Binding-site contacts:
Ligand atom O3 contacts residue ILE221 of chain 2.B at 3.7 Å.
Ligand atom O2 contacts residue ILE221 of chain 1.A at 3.7 Å.
Ligand atom P contacts residue LYS222 of chain 1.A at 4.1 Å.
Ligand atom C1 contacts residue GLN225 of chain 1.A at 3.6 Å.
Ligand atom O1 contacts residue GLN225 of chain 1.A at 2.6 Å (h-bond).
Ligand atom O2 contacts residue TYR210 of chain 2.B at 4.1 Å.
Ligand atom O4 contacts residue LYS222 of chain 2.B at 3.9 Å.
Ligand atom O3P contacts residue LYS222 of chain 2.B at 3.1 Å (salt-bridge).
Ligand atom O2 contacts residue GLU207 of chain 2.B at 3.7 Å.
Ligand atom O4 contacts residue ILE221 of chain 2.B at 3.8 Å.
Ligand atom C2 contacts residue TYR210 of chain 1.A at 4.0 Å (hydrophobic).
Ligand atom O1 contacts residue LYS222 of chain 1.A at 4.0 Å.
Ligand atom O3 contacts residue GLU207 of chain 2.B at 3.5 Å (salt-bridge).
Ligand atom C2 contacts residue GLN225 of chain 1.A at 4.0 Å.
Ligand atom O2 contacts residue GLN225 of chain 1.A at 2.9 Å (h-bond).
Ligand atom O4 contacts residue GLN225 of chain 2.B at 2.8 Å (h-bond).
Ligand atom O5 contacts residue TYR210 of chain 1.A at 3.5 Å (h-bond).
Ligand atom C2 contacts residue ILE221 of chain 1.A at 4.1 Å (hydrophobic).
Ligand atom C6 contacts residue TYR210 of chain 1.A at 3.5 Å (hydrophobic).
Ligand atom C1 contacts residue TYR210 of chain 2.B at 4.0 Å (hydrophobic).
Ligand atom O3 contacts residue GLU207 of chain 1.A at 3.9 Å.
Ligand atom P contacts residue LYS222 of chain 2.B at 3.1 Å.
Ligand atom C3 contacts residue TYR210 of chain 2.B at 4.1 Å (hydrophobic).
Ligand atom C5 contacts residue TYR210 of chain 1.A at 3.9 Å (hydrophobic).
Ligand atom C5 contacts residue TYR210 of chain 2.B at 3.8 Å (hydrophobic).
Ligand atom O5 contacts residue LYS222 of chain 1.A at 4.3 Å.
Ligand atom C6 contacts residue LYS222 of chain 2.B at 3.3 Å.
Ligand atom O1 contacts residue ILE221 of chain 1.A at 3.5 Å.
Ligand atom O2 contacts residue GLU207 of chain 1.A at 3.5 Å (salt-bridge).
Ligand atom C4 contacts residue TYR210 of chain 1.A at 3.8 Å (hydrophobic).
Ligand atom O3 contacts residue TYR210 of chain 1.A at 4.0 Å.
Ligand atom O2P contacts residue LYS222 of chain 2.B at 2.6 Å (salt-bridge).
Ligand atom O6 contacts residue LYS222 of chain 2.B at 2.8 Å (salt-bridge).
Ligand atom O3 contacts residue GLN225 of chain 2.B at 2.8 Å (h-bond).
Ligand atom C4 contacts residue GLN225 of chain 2.B at 3.7 Å.
Ligand atom C3 contacts residue ILE221 of chain 2.B at 4.2 Å (hydrophobic).
Ligand atom O6 contacts residue TYR210 of chain 2.B at 3.9 Å.
Ligand atom O4 contacts residue TYR210 of chain 1.A at 4.2 Å.
Ligand atom C3 contacts residue GLN225 of chain 2.B at 4.0 Å.
Ligand atom O1P contacts residue LYS222 of chain 1.A at 2.7 Å (salt-bridge).

This protein binds this small molecule.
Small molecule (SMILES): O=P(O)(O)OC[C@H]1O[C@@H](O)[C@H](O)[C@@H](O)[C@@H]1O

Sequence of chain 2.B:
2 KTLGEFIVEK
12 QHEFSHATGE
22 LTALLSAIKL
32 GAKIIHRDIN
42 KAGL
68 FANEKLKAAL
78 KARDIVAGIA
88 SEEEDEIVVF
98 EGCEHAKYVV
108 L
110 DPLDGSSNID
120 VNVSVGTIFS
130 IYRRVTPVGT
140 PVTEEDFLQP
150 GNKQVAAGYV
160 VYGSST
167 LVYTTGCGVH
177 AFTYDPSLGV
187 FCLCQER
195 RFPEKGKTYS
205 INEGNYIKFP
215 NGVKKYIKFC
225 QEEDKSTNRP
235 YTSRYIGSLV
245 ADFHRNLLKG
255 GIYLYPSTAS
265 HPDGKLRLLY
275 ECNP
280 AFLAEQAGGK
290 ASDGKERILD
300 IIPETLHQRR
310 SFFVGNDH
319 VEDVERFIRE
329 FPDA

Sequence of chain 1.A:
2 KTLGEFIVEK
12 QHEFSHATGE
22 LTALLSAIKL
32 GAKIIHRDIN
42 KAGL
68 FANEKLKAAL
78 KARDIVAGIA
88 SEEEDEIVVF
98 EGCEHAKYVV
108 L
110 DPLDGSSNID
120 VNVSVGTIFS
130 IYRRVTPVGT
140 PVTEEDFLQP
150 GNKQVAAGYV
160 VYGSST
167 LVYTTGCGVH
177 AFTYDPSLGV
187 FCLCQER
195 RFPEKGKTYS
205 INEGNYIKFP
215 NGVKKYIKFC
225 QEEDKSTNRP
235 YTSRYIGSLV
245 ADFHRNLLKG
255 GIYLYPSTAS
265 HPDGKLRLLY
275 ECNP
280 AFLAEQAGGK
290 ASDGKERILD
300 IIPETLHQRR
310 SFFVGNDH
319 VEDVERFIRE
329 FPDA